Sequence of chain 1.A:
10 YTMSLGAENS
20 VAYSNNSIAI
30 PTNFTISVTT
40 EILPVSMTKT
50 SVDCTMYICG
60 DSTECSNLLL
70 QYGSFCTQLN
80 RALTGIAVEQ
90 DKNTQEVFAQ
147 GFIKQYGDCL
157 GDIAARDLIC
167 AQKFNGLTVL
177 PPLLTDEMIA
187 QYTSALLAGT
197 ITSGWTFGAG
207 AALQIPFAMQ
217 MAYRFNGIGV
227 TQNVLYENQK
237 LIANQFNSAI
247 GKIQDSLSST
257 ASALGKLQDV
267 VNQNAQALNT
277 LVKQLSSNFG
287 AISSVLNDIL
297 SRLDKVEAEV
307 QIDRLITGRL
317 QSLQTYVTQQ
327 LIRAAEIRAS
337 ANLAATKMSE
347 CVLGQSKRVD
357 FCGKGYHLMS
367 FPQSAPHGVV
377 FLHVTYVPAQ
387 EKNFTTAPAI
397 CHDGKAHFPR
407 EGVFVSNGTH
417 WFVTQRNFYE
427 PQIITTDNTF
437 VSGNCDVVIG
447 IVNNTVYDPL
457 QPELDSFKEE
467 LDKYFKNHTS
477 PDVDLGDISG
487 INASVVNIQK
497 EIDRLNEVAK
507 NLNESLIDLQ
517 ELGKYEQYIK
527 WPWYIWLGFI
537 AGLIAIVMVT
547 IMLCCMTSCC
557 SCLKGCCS

Sequence of chain 1.B:
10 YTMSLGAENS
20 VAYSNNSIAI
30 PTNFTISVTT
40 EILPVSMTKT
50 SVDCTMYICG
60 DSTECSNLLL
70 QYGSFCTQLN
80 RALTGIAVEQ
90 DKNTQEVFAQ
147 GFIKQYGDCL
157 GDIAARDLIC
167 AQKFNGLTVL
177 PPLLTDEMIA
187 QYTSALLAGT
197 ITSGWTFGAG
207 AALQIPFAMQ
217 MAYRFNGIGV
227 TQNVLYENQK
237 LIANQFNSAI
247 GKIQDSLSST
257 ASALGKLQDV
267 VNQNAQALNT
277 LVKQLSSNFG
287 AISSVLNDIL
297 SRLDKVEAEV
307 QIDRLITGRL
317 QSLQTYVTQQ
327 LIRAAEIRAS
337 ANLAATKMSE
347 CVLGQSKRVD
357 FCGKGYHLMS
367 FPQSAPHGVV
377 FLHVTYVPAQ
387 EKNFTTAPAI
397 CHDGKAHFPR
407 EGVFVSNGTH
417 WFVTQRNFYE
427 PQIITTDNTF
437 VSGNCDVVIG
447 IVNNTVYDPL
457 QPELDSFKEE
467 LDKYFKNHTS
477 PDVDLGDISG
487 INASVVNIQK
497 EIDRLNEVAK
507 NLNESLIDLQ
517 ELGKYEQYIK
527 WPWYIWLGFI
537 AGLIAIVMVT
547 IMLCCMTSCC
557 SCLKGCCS

This small molecule binds to this protein.
Small molecule (SMILES): CC(=O)N[C@@H]1[C@@H](O)[C@H](O)[C@@H](CO)O[C@H]1O

Binding-site contacts:
Ligand atom C5 contacts residue VAL437 of chain 1.A at 4.3 Å (hydrophobic).
Ligand atom C1 contacts residue VAL437 of chain 1.A at 4.2 Å (hydrophobic).
Ligand atom C5 contacts residue SER438 of chain 1.A at 4.3 Å.
Ligand atom C8 contacts residue THR31 of chain 1.B at 3.5 Å.
Ligand atom C7 contacts residue THR31 of chain 1.B at 4.2 Å.
Ligand atom C5 contacts residue GLY439 of chain 1.A at 4.3 Å.
Ligand atom N2 contacts residue ASN32 of chain 1.B at 2.9 Å (h-bond).
Ligand atom C8 contacts residue PHE424 of chain 1.B at 3.9 Å (hydrophobic).
Ligand atom C4 contacts residue ASN32 of chain 1.B at 4.3 Å.
Ligand atom C6 contacts residue GLY439 of chain 1.A at 3.7 Å.
Ligand atom C7 contacts residue ASN32 of chain 1.B at 3.4 Å.
Ligand atom C8 contacts residue ASN32 of chain 1.B at 4.5 Å.
Ligand atom C1 contacts residue ASN32 of chain 1.B at 1.4 Å.
Ligand atom O4 contacts residue LYS401 of chain 1.A at 3.5 Å.
Ligand atom O7 contacts residue ASN32 of chain 1.B at 3.6 Å.
Ligand atom C5 contacts residue ASN32 of chain 1.B at 3.7 Å.
Ligand atom C2 contacts residue ASN32 of chain 1.B at 2.5 Å.
Ligand atom C6 contacts residue SER438 of chain 1.A at 4.1 Å.
Ligand atom C6 contacts residue LYS401 of chain 1.A at 4.2 Å.
Ligand atom O5 contacts residue ASN32 of chain 1.B at 2.5 Å (h-bond).
Ligand atom C3 contacts residue ASN32 of chain 1.B at 3.8 Å.